The protein below binds the small molecule below.
Small molecule (SMILES): O=c1[nH]cnc2c1ncn2[C@@H]1O[C@H](COP(=O)(O)O)[C@@H](O)[C@H]1O

Sequence of chain 1.H:
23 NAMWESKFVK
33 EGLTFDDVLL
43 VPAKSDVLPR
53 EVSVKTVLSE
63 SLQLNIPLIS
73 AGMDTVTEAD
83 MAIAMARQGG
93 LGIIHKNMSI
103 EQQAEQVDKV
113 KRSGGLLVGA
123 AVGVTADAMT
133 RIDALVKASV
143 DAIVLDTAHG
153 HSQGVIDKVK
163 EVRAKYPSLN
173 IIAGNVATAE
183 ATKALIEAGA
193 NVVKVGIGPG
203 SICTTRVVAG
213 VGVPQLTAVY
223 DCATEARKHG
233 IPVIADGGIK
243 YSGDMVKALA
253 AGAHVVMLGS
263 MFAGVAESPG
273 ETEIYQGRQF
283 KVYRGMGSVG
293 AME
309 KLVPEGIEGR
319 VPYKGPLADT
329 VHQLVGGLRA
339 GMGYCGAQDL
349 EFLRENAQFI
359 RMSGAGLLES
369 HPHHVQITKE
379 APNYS

Binding-site contacts:
Ligand atom O6 contacts residue GLY289 of chain 1.H at 2.8 Å (h-bond).
Ligand atom O1P contacts residue SER262 of chain 1.H at 3.6 Å (h-bond).
Ligand atom C2 contacts residue 8LA1 of chain 1.LA at 3.5 Å.
Ligand atom O1P contacts residue LEU260 of chain 1.H at 3.6 Å.
Ligand atom O2P contacts residue SER262 of chain 1.H at 3.0 Å (h-bond).
Ligand atom O6 contacts residue GLY287 of chain 1.H at 3.0 Å.
Ligand atom O3P contacts residue GLY202 of chain 1.H at 3.7 Å.
Ligand atom O5' contacts residue TYR285 of chain 1.H at 3.7 Å.
Ligand atom O1P contacts residue GLY261 of chain 1.H at 2.7 Å (h-bond).
Ligand atom O3P contacts residue GLY240 of chain 1.H at 3.0 Å (h-bond).
Ligand atom O3P contacts residue GLY239 of chain 1.H at 3.7 Å.
Ligand atom N7 contacts residue MET288 of chain 1.H at 2.9 Å (h-bond).
Ligand atom O3' contacts residue MET259 of chain 1.H at 3.6 Å (h-bond).
Ligand atom C6 contacts residue GLY289 of chain 1.H at 3.3 Å.
Ligand atom O6 contacts residue GLY314 of chain 1.H at 3.5 Å.
Ligand atom C2 contacts residue CYS205 of chain 1.H at 3.1 Å (hydrophobic).
Ligand atom C5' contacts residue TYR285 of chain 1.H at 3.5 Å (hydrophobic).
Ligand atom N7 contacts residue GLY287 of chain 1.H at 3.5 Å.
Ligand atom P contacts residue SER203 of chain 1.H at 3.7 Å.
Ligand atom N1 contacts residue GLU313 of chain 1.H at 2.9 Å (salt-bridge).
Ligand atom O3P contacts residue SER203 of chain 1.H at 3.0 Å (h-bond).
Ligand atom C8 contacts residue MET75 of chain 1.H at 3.6 Å (hydrophobic).
Ligand atom C2' contacts residue ASP238 of chain 1.H at 3.6 Å.
Ligand atom N3 contacts residue CYS205 of chain 1.H at 3.4 Å.
Ligand atom O2' contacts residue ASP238 of chain 1.H at 2.5 Å (salt-bridge).
Ligand atom C3' contacts residue ASP238 of chain 1.H at 3.2 Å.
Ligand atom C4' contacts residue ASP238 of chain 1.H at 3.6 Å.
Ligand atom N1 contacts residue 8LA1 of chain 1.LA at 3.7 Å.
Ligand atom O2P contacts residue SER203 of chain 1.H at 2.6 Å (h-bond).
Ligand atom O3' contacts residue ALA73 of chain 1.H at 3.6 Å.
Ligand atom O3' contacts residue ASP238 of chain 1.H at 2.2 Å (salt-bridge).
Ligand atom O6 contacts residue MET288 of chain 1.H at 3.3 Å (h-bond).
Ligand atom C5 contacts residue ILE204 of chain 1.H at 3.6 Å (hydrophobic).
Ligand atom C5 contacts residue MET288 of chain 1.H at 3.6 Å (hydrophobic).
Ligand atom O5' contacts residue GLY202 of chain 1.H at 3.4 Å.
Ligand atom O5' contacts residue SER203 of chain 1.H at 3.6 Å.
Ligand atom C2 contacts residue GLU313 of chain 1.H at 3.5 Å.
Ligand atom P contacts residue TYR285 of chain 1.H at 3.5 Å.
Ligand atom O2P contacts residue TYR285 of chain 1.H at 2.6 Å (h-bond).
Ligand atom N7 contacts residue ILE204 of chain 1.H at 3.7 Å.